Sequence of chain 1.N:
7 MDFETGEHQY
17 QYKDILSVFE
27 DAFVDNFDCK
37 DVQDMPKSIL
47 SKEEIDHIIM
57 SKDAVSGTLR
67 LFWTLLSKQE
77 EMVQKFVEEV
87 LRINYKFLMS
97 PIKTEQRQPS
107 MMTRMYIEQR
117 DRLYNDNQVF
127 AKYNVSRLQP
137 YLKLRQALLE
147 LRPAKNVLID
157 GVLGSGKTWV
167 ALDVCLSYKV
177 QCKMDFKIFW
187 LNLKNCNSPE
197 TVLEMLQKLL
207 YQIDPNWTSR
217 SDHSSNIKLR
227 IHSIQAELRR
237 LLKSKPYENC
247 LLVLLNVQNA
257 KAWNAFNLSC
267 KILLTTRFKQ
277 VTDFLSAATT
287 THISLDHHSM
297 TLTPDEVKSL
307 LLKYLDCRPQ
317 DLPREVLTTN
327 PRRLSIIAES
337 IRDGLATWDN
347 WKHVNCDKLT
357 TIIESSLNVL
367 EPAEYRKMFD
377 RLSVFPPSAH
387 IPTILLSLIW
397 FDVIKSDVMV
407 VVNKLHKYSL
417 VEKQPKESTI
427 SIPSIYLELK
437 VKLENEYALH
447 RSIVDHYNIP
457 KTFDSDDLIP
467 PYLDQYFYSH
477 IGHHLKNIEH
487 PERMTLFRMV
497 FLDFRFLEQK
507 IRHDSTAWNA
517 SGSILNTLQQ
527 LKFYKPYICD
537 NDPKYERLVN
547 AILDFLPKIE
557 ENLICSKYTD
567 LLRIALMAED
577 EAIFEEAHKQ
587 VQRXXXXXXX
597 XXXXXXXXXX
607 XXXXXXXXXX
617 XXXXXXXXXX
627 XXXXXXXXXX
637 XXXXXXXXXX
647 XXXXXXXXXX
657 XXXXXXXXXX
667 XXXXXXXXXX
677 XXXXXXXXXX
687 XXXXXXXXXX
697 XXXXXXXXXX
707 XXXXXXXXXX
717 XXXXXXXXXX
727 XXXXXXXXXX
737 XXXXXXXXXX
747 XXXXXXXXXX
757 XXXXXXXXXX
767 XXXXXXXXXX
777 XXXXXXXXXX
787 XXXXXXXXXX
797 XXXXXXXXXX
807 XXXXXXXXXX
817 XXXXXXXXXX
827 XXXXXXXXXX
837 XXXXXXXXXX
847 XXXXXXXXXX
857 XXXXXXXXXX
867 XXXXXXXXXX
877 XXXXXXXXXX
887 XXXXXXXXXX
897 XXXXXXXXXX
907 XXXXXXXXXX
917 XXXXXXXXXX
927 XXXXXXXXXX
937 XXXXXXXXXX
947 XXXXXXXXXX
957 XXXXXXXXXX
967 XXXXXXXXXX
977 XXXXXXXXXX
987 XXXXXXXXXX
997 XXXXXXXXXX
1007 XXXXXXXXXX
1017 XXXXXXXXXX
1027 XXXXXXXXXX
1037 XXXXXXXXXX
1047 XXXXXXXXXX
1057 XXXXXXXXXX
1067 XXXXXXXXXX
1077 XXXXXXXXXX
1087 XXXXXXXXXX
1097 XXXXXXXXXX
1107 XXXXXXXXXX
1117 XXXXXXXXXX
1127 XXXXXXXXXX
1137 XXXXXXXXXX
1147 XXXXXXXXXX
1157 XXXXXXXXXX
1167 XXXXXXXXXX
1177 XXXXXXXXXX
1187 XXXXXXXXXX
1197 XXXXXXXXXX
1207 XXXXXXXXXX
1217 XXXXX

Binding-site contacts:
Ligand atom O3B contacts residue GLY160 of chain 1.N at 2.9 Å (h-bond).
Ligand atom O1A contacts residue TRP165 of chain 1.N at 2.9 Å (h-bond).
Ligand atom N3 contacts residue TYR310 of chain 1.N at 2.7 Å (h-bond).
Ligand atom O3A contacts residue GLY162 of chain 1.N at 2.9 Å (h-bond).
Ligand atom O2B contacts residue LYS163 of chain 1.N at 3.0 Å.
Ligand atom C2 contacts residue ALA127 of chain 1.N at 2.8 Å (hydrophobic).
Ligand atom O3G contacts residue ARG273 of chain 1.N at 2.1 Å (salt-bridge).
Ligand atom N6 contacts residue ASN130 of chain 1.N at 3.0 Å.
Ligand atom O1B contacts residue THR164 of chain 1.N at 2.8 Å (h-bond).
Ligand atom N3 contacts residue ALA127 of chain 1.N at 3.5 Å.
Ligand atom O1G contacts residue GLY160 of chain 1.N at 3.0 Å (h-bond).
Ligand atom O3G contacts residue LEU159 of chain 1.N at 3.5 Å.
Ligand atom O3A contacts residue GLY160 of chain 1.N at 3.2 Å.
Ligand atom PG contacts residue MG1 of chain 1.QA at 3.5 Å.
Ligand atom PB contacts residue GLY160 of chain 1.N at 3.4 Å.
Ligand atom PG contacts residue GLY160 of chain 1.N at 3.4 Å.
Ligand atom N3 contacts residue SER331 of chain 1.N at 3.5 Å (h-bond).
Ligand atom O3' contacts residue SER331 of chain 1.N at 3.1 Å.
Ligand atom O2G contacts residue MG1 of chain 1.QA at 2.3 Å.
Ligand atom O1B contacts residue MG1 of chain 1.QA at 2.3 Å.
Ligand atom O2B contacts residue SER161 of chain 1.N at 3.0 Å (h-bond).
Ligand atom PB contacts residue MG1 of chain 1.QA at 3.5 Å.
Ligand atom O1G contacts residue LYS163 of chain 1.N at 3.1 Å.
Ligand atom N1 contacts residue ASN130 of chain 1.N at 3.5 Å.
Ligand atom O1G contacts residue LEU159 of chain 1.N at 3.3 Å.
Ligand atom PB contacts residue GLY162 of chain 1.N at 3.5 Å.
Ligand atom O5' contacts residue TRP165 of chain 1.N at 3.6 Å.
Ligand atom PG contacts residue ARG273 of chain 1.N at 3.2 Å.
Ligand atom O2B contacts residue GLY160 of chain 1.N at 3.1 Å (h-bond).
Ligand atom O1A contacts residue THR164 of chain 1.N at 2.7 Å (h-bond).
Ligand atom N7 contacts residue ARG133 of chain 1.N at 3.4 Å (salt-bridge).
Ligand atom O1A contacts residue LYS163 of chain 1.N at 2.8 Å (salt-bridge).
Ligand atom PA contacts residue GLY162 of chain 1.N at 3.5 Å.
Ligand atom C1' contacts residue SER331 of chain 1.N at 3.1 Å.
Ligand atom C2 contacts residue TYR310 of chain 1.N at 2.7 Å (hydrophobic).
Ligand atom O3B contacts residue MG1 of chain 1.QA at 3.4 Å.
Ligand atom N1 contacts residue ALA127 of chain 1.N at 3.2 Å.
Ligand atom O2B contacts residue GLY162 of chain 1.N at 3.1 Å (h-bond).
Ligand atom O1A contacts residue GLY162 of chain 1.N at 2.8 Å.
Ligand atom O2A contacts residue MG1 of chain 1.QA at 3.2 Å.

This protein binds this small molecule.
Small molecule (SMILES): Nc1ncnc2c1ncn2[C@H]1C[C@H](O)[C@@H](CO[P](=O)(O)O[P](=O)(O)OP(=O)(O)O)O1